A protein and the small-molecule ligand that binds it are described below.
Small molecule (SMILES): CC(C)[C@H](NC(=O)[C@@H](NC(=O)[C@H](C)NC(=O)[C@@H]1CCCN1C(=O)[C@H](Cc1ccccc1)NC(=O)CN)[C@@H](C)OP(=O)(O)O)C(=O)O

Binding-site contacts:
Ligand atom C contacts residue ASN231 of chain 2.A at 3.7 Å.
Ligand atom N contacts residue ASN180 of chain 2.A at 3.0 Å (h-bond).
Ligand atom O1P contacts residue LYS54 of chain 2.A at 3.3 Å (salt-bridge).
Ligand atom CB contacts residue ASN180 of chain 2.A at 3.3 Å.
Ligand atom O contacts residue VAL183 of chain 2.A at 3.5 Å.
Ligand atom CD1 contacts residue ARG65 of chain 2.A at 3.7 Å.
Ligand atom CG2 contacts residue GLY176 of chain 2.A at 3.6 Å.
Ligand atom O2P contacts residue ARG61 of chain 2.A at 3.0 Å (salt-bridge).
Ligand atom CD2 contacts residue ARG65 of chain 2.A at 3.6 Å.
Ligand atom C contacts residue ARG65 of chain 2.A at 3.6 Å.
Ligand atom CG2 contacts residue VAL183 of chain 2.A at 3.7 Å (hydrophobic).
Ligand atom O3P contacts residue TYR135 of chain 2.A at 2.5 Å (h-bond).
Ligand atom O1P contacts residue ARG61 of chain 2.A at 2.9 Å (salt-bridge).
Ligand atom CA contacts residue ASN180 of chain 2.A at 3.2 Å.
Ligand atom C contacts residue LYS127 of chain 2.A at 3.6 Å.
Ligand atom P contacts residue TYR135 of chain 2.A at 3.7 Å.
Ligand atom O contacts residue LYS127 of chain 2.A at 2.7 Å (salt-bridge).
Ligand atom O contacts residue LYS54 of chain 2.A at 3.2 Å (salt-bridge).
Ligand atom CG contacts residue ARG65 of chain 2.A at 3.7 Å.
Ligand atom CZ contacts residue ARG65 of chain 2.A at 3.3 Å.
Ligand atom N contacts residue ASN231 of chain 2.A at 2.9 Å (h-bond).
Ligand atom CB contacts residue ASN231 of chain 2.A at 3.7 Å.
Ligand atom CG2 contacts residue ASN180 of chain 2.A at 3.6 Å.
Ligand atom O3P contacts residue ARG134 of chain 2.A at 2.9 Å (salt-bridge).
Ligand atom CE1 contacts residue ARG65 of chain 2.A at 3.2 Å.
Ligand atom O contacts residue ARG65 of chain 2.A at 3.0 Å (salt-bridge).
Ligand atom CE1 contacts residue ARG61 of chain 2.A at 3.4 Å.
Ligand atom P contacts residue ARG61 of chain 2.A at 3.6 Å.
Ligand atom OXT contacts residue T5N1 of chain 2.F at 3.7 Å.
Ligand atom CD contacts residue GLU187 of chain 2.A at 3.0 Å.
Ligand atom O contacts residue ASN180 of chain 2.A at 2.8 Å (h-bond).
Ligand atom O contacts residue LEU179 of chain 2.A at 3.5 Å.
Ligand atom CG1 contacts residue LEU227 of chain 2.A at 3.5 Å (hydrophobic).
Ligand atom CE2 contacts residue ARG65 of chain 2.A at 3.5 Å.
Ligand atom CA contacts residue ASN231 of chain 2.A at 3.7 Å.
Ligand atom O2P contacts residue ARG134 of chain 2.A at 2.9 Å (salt-bridge).
Ligand atom CG contacts residue GLU187 of chain 2.A at 3.4 Å.
Ligand atom CB contacts residue ASN231 of chain 2.A at 3.6 Å.
Ligand atom O contacts residue ASN231 of chain 2.A at 3.0 Å (h-bond).
Ligand atom C contacts residue ASN180 of chain 2.A at 3.6 Å.

Sequence of chain 2.A:
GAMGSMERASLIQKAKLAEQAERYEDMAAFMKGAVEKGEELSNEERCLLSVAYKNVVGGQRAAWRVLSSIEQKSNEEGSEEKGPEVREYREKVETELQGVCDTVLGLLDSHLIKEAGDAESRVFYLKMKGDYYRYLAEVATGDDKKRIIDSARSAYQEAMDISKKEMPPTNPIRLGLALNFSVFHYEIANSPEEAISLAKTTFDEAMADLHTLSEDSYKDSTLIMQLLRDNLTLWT